Sequence of chain 1.A:
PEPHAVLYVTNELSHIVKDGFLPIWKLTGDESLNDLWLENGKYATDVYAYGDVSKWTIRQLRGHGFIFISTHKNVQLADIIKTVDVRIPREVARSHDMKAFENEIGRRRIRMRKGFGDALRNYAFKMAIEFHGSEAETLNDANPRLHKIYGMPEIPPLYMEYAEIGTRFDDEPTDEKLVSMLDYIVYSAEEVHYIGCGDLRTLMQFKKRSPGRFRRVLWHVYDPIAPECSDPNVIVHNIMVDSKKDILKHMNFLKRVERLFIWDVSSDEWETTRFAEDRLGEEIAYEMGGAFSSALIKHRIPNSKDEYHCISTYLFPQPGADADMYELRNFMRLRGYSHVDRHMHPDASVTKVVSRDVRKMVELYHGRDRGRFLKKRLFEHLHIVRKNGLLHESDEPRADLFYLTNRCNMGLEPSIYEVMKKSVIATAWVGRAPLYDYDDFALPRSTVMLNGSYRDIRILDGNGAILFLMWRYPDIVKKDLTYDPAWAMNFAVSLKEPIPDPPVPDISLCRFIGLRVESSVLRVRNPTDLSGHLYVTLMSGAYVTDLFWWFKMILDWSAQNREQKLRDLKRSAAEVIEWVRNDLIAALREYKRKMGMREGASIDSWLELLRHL

The protein below binds the small molecule below.
Small molecule (SMILES): Nc1nc2[nH]cnc2c(=O)[nH]1

Binding-site contacts:
Ligand atom C5 contacts residue PHE410 of chain 1.A at 4.4 Å (hydrophobic).
Ligand atom C8 contacts residue ARG122 of chain 1.A at 3.1 Å.
Ligand atom N2 contacts residue PHE117 of chain 1.A at 3.3 Å.
Ligand atom N1 contacts residue TRP495 of chain 1.A at 3.8 Å.
Ligand atom N3 contacts residue ARG114 of chain 1.A at 2.8 Å (salt-bridge).
Ligand atom N2 contacts residue GLY118 of chain 1.A at 3.7 Å.
Ligand atom C6 contacts residue TYR446 of chain 1.A at 3.7 Å (hydrophobic).
Ligand atom C2 contacts residue GLY118 of chain 1.A at 4.1 Å.
Ligand atom C5 contacts residue ARG122 of chain 1.A at 4.3 Å.
Ligand atom O6 contacts residue PHE410 of chain 1.A at 4.4 Å.
Ligand atom N9 contacts residue ARG122 of chain 1.A at 3.2 Å (salt-bridge).
Ligand atom N9 contacts residue LYS115 of chain 1.A at 3.7 Å.
Ligand atom C4 contacts residue LYS115 of chain 1.A at 4.3 Å.
Ligand atom C2 contacts residue PHE410 of chain 1.A at 4.5 Å (hydrophobic).
Ligand atom N1 contacts residue ARG114 of chain 1.A at 4.2 Å.
Ligand atom C4 contacts residue ARG114 of chain 1.A at 3.9 Å.
Ligand atom C4 contacts residue GLY118 of chain 1.A at 4.2 Å.
Ligand atom N1 contacts residue TYR446 of chain 1.A at 4.2 Å.
Ligand atom C2 contacts residue TRP495 of chain 1.A at 4.0 Å (hydrophobic).
Ligand atom O6 contacts residue TYR446 of chain 1.A at 2.6 Å (h-bond).
Ligand atom C6 contacts residue PHE410 of chain 1.A at 4.4 Å (hydrophobic).
Ligand atom N2 contacts residue ARG114 of chain 1.A at 2.6 Å (salt-bridge).
Ligand atom N7 contacts residue ARG122 of chain 1.A at 3.8 Å.
Ligand atom N3 contacts residue LYS115 of chain 1.A at 3.9 Å.
Ligand atom N9 contacts residue GLY118 of chain 1.A at 4.5 Å.
Ligand atom C8 contacts residue GLU138 of chain 1.A at 4.4 Å.
Ligand atom C2 contacts residue ARG114 of chain 1.A at 3.0 Å.
Ligand atom N2 contacts residue TRP495 of chain 1.A at 2.9 Å (h-bond).
Ligand atom C2 contacts residue PHE117 of chain 1.A at 4.4 Å (hydrophobic).
Ligand atom C8 contacts residue LYS115 of chain 1.A at 4.5 Å.
Ligand atom N3 contacts residue GLY118 of chain 1.A at 3.6 Å.
Ligand atom C4 contacts residue ARG122 of chain 1.A at 3.9 Å.